Sequence of chain 1.E:
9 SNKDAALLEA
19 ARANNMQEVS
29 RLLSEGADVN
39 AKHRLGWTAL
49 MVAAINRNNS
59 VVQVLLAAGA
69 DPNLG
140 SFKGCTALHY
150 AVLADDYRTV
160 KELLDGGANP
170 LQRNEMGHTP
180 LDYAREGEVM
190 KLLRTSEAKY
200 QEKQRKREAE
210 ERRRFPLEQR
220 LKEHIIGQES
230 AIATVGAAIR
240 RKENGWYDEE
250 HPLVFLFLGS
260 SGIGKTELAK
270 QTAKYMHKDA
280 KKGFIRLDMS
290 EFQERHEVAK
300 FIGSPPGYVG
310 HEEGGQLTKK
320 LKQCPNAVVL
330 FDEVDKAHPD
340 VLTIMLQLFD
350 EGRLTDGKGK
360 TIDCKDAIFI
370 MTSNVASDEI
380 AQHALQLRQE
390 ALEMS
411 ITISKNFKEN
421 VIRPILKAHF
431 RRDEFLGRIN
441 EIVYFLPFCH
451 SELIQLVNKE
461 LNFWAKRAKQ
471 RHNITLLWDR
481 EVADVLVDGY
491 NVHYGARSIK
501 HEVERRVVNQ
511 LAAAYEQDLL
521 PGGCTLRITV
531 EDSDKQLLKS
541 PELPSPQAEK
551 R

Sequence of chain 1.D:
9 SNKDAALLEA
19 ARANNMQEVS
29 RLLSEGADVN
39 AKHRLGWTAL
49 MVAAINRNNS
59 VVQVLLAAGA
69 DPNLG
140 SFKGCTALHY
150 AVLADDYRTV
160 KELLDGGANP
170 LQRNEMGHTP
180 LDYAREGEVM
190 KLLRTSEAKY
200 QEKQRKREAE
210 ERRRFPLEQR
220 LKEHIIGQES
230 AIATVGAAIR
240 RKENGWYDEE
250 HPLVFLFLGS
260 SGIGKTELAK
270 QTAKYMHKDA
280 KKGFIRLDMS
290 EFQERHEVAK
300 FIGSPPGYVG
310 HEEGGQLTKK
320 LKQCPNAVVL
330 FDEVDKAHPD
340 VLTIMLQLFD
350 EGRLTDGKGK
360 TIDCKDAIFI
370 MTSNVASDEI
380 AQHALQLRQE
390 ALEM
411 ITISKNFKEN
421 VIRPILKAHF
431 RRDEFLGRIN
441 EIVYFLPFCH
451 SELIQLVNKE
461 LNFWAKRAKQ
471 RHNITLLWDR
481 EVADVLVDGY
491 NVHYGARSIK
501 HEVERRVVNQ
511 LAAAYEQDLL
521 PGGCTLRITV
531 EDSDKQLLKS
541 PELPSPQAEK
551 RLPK

Binding-site contacts:
Ligand atom N6 contacts residue PHE448 of chain 1.E at 3.6 Å.
Ligand atom N6 contacts residue ILE224 of chain 1.E at 3.4 Å.
Ligand atom O2A contacts residue THR265 of chain 1.E at 3.2 Å.
Ligand atom O4' contacts residue ALA496 of chain 1.E at 3.3 Å.
Ligand atom O3G contacts residue ARG438 of chain 1.D at 3.0 Å (salt-bridge).
Ligand atom PB contacts residue ILE262 of chain 1.E at 3.5 Å.
Ligand atom O2A contacts residue MG1 of chain 1.P at 3.6 Å.
Ligand atom C5' contacts residue ARG497 of chain 1.E at 3.6 Å.
Ligand atom O3B contacts residue GLY261 of chain 1.E at 2.6 Å (h-bond).
Ligand atom S1G contacts residue LYS264 of chain 1.E at 3.5 Å (salt-bridge).
Ligand atom O3A contacts residue ARG497 of chain 1.E at 3.5 Å (salt-bridge).
Ligand atom C2 contacts residue LYS459 of chain 1.E at 3.5 Å.
Ligand atom O2G contacts residue GLU332 of chain 1.E at 3.2 Å (salt-bridge).
Ligand atom C8 contacts residue GLY263 of chain 1.E at 3.4 Å.
Ligand atom S1G contacts residue GLU434 of chain 1.D at 3.7 Å.
Ligand atom O3B contacts residue SER260 of chain 1.E at 3.0 Å.
Ligand atom O3A contacts residue GLY261 of chain 1.E at 3.4 Å (h-bond).
Ligand atom O3B contacts residue SER259 of chain 1.E at 3.5 Å (h-bond).
Ligand atom O2A contacts residue GLU266 of chain 1.E at 3.6 Å (salt-bridge).
Ligand atom O1B contacts residue THR265 of chain 1.E at 3.5 Å (h-bond).
Ligand atom O2G contacts residue MG1 of chain 1.P at 2.9 Å.
Ligand atom N7 contacts residue ILE262 of chain 1.E at 3.1 Å.
Ligand atom PB contacts residue GLY261 of chain 1.E at 3.2 Å.
Ligand atom O3G contacts residue SER260 of chain 1.E at 2.5 Å (h-bond).
Ligand atom O2B contacts residue LYS264 of chain 1.E at 3.3 Å (salt-bridge).
Ligand atom O1B contacts residue LYS264 of chain 1.E at 3.0 Å.
Ligand atom N6 contacts residue ILE225 of chain 1.E at 3.2 Å (h-bond).
Ligand atom C2 contacts residue HIS223 of chain 1.E at 3.2 Å.
Ligand atom O2B contacts residue GLY261 of chain 1.E at 3.2 Å.
Ligand atom O2B contacts residue ILE262 of chain 1.E at 2.3 Å (h-bond).
Ligand atom N1 contacts residue ILE224 of chain 1.E at 3.4 Å.
Ligand atom S1G contacts residue SER260 of chain 1.E at 3.1 Å.
Ligand atom O1B contacts residue MG1 of chain 1.P at 3.3 Å.
Ligand atom N7 contacts residue GLY263 of chain 1.E at 2.8 Å (h-bond).
Ligand atom PG contacts residue SER260 of chain 1.E at 3.1 Å.
Ligand atom O2B contacts residue GLY263 of chain 1.E at 2.6 Å (h-bond).
Ligand atom N1 contacts residue ILE225 of chain 1.E at 2.9 Å (h-bond).
Ligand atom S1G contacts residue ASN373 of chain 1.E at 3.1 Å (h-bond).
Ligand atom O1A contacts residue GLY263 of chain 1.E at 2.7 Å (h-bond).
Ligand atom O5' contacts residue ARG497 of chain 1.E at 3.0 Å (salt-bridge).

The small molecule below binds the protein below.
Small molecule (SMILES): Nc1ncnc2c1ncn2[C@@H]1O[C@H](COP(=O)(O)OP(=O)(O)OP(O)(O)=S)[C@@H](O)[C@H]1O